Binding-site contacts:
Ligand atom O2' contacts residue LEU176 of chain 1.F at 3.0 Å.
Ligand atom O5' contacts residue ASP21 of chain 1.F at 3.0 Å (salt-bridge).
Ligand atom N3B contacts residue ASP21 of chain 1.F at 3.1 Å (salt-bridge).
Ligand atom O3A contacts residue GLY23 of chain 1.F at 2.8 Å.
Ligand atom O2G contacts residue LYS24 of chain 1.F at 2.7 Å (salt-bridge).
Ligand atom O3G contacts residue THR62 of chain 1.F at 2.9 Å (h-bond).
Ligand atom C6 contacts residue LEU176 of chain 1.F at 3.3 Å (hydrophobic).
Ligand atom O6 contacts residue ASP139 of chain 1.F at 3.0 Å (salt-bridge).
Ligand atom O2A contacts residue GLY23 of chain 1.F at 3.1 Å.
Ligand atom O1A contacts residue TYR47 of chain 1.F at 2.3 Å (h-bond).
Ligand atom C4 contacts residue LYS137 of chain 1.F at 3.1 Å.
Ligand atom O6 contacts residue LYS137 of chain 1.F at 3.1 Å (salt-bridge).
Ligand atom PA contacts residue TYR47 of chain 1.F at 3.1 Å.
Ligand atom O2B contacts residue MG1 of chain 1.Q at 2.4 Å.
Ligand atom O1G contacts residue THR62 of chain 1.F at 2.7 Å (h-bond).
Ligand atom O3G contacts residue MG1 of chain 1.Q at 2.6 Å.
Ligand atom O4' contacts residue LYS137 of chain 1.F at 2.6 Å (salt-bridge).
Ligand atom PG contacts residue MG1 of chain 1.Q at 3.2 Å.
Ligand atom O2B contacts residue THR25 of chain 1.F at 2.6 Å (h-bond).
Ligand atom O2A contacts residue THR26 of chain 1.F at 2.8 Å (h-bond).
Ligand atom N1 contacts residue LYS137 of chain 1.F at 3.2 Å.
Ligand atom N7 contacts residue ASN136 of chain 1.F at 2.5 Å (h-bond).
Ligand atom N1 contacts residue ASP139 of chain 1.F at 3.1 Å (salt-bridge).
Ligand atom O5' contacts residue GLY23 of chain 1.F at 3.1 Å.
Ligand atom O3G contacts residue THR25 of chain 1.F at 3.2 Å (h-bond).
Ligand atom N3 contacts residue LYS137 of chain 1.F at 2.8 Å (salt-bridge).
Ligand atom N9 contacts residue LYS137 of chain 1.F at 3.3 Å (salt-bridge).
Ligand atom C6 contacts residue LYS137 of chain 1.F at 3.1 Å.
Ligand atom O1B contacts residue GLY23 of chain 1.F at 2.8 Å (h-bond).
Ligand atom O1A contacts residue MG1 of chain 1.Q at 2.7 Å.
Ligand atom PB contacts residue LYS24 of chain 1.F at 3.3 Å.
Ligand atom C5' contacts residue ASP21 of chain 1.F at 2.8 Å.
Ligand atom O2G contacts residue GLY84 of chain 1.F at 2.7 Å (h-bond).
Ligand atom O1B contacts residue LYS24 of chain 1.F at 2.7 Å (salt-bridge).
Ligand atom O1B contacts residue ASP21 of chain 1.F at 3.3 Å.
Ligand atom O6 contacts residue ASN136 of chain 1.F at 2.7 Å (h-bond).
Ligand atom O1G contacts residue MG1 of chain 1.Q at 3.1 Å.
Ligand atom C1' contacts residue LYS137 of chain 1.F at 3.0 Å.
Ligand atom O6 contacts residue SER174 of chain 1.F at 3.0 Å (h-bond).
Ligand atom N3 contacts residue LEU176 of chain 1.F at 3.1 Å.

Sequence of chain 1.F:
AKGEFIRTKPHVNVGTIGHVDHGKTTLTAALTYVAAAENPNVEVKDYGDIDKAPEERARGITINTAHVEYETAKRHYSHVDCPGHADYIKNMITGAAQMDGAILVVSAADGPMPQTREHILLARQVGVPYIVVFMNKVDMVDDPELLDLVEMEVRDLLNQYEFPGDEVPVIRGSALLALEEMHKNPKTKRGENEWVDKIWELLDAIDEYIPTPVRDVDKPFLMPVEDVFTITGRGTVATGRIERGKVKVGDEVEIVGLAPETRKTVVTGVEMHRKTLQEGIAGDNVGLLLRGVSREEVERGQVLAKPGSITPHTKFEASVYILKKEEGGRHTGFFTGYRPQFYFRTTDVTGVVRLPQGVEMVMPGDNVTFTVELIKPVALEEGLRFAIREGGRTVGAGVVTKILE

A protein and the small-molecule ligand that binds it are described below.
Small molecule (SMILES): Nc1nc2c(ncn2[C@@H]2O[C@H](CO[P](=O)(O)O[P](=O)(O)NP(=O)(O)O)[C@@H](O)[C@H]2O)c(=O)[nH]1